Binding-site contacts:
Ligand atom N20 contacts residue ARG174 of chain 1.D at 3.9 Å.
Ligand atom C21 contacts residue PHE83 of chain 1.D at 4.2 Å (hydrophobic).
Ligand atom N16 contacts residue ARG174 of chain 1.D at 3.8 Å.
Ligand atom N20 contacts residue PHE83 of chain 1.D at 4.1 Å.
Ligand atom C11 contacts residue PHE114 of chain 1.D at 4.0 Å (hydrophobic).
Ligand atom O05 contacts residue ASP62 of chain 1.D at 3.8 Å.
Ligand atom C03 contacts residue TYR65 of chain 1.D at 3.2 Å (hydrophobic).
Ligand atom N20 contacts residue GOL1 of chain 1.BA at 3.6 Å.
Ligand atom N23 contacts residue ARG176 of chain 1.D at 4.4 Å.
Ligand atom N23 contacts residue GOL1 of chain 1.BA at 4.4 Å.
Ligand atom O05 contacts residue ILE137 of chain 1.D at 4.3 Å.
Ligand atom C18 contacts residue ARG174 of chain 1.D at 3.5 Å.
Ligand atom C17 contacts residue PHE114 of chain 1.D at 4.3 Å (hydrophobic).
Ligand atom O22 contacts residue GOL1 of chain 1.BA at 3.3 Å.
Ligand atom C19 contacts residue ARG174 of chain 1.D at 3.7 Å.
Ligand atom N14 contacts residue PHE114 of chain 1.D at 4.1 Å.
Ligand atom O05 contacts residue ASP84 of chain 1.D at 4.1 Å.
Ligand atom C11 contacts residue TYR65 of chain 1.D at 4.2 Å (hydrophobic).
Ligand atom C19 contacts residue GOL1 of chain 1.BA at 4.4 Å.
Ligand atom O05 contacts residue PHE83 of chain 1.D at 4.3 Å.
Ligand atom O10 contacts residue TYR65 of chain 1.D at 3.0 Å (h-bond).
Ligand atom C04 contacts residue TYR65 of chain 1.D at 3.3 Å (hydrophobic).
Ligand atom C17 contacts residue ARG174 of chain 1.D at 3.6 Å.
Ligand atom N13 contacts residue ARG174 of chain 1.D at 3.6 Å (salt-bridge).
Ligand atom C21 contacts residue ARG174 of chain 1.D at 4.0 Å.
Ligand atom O10 contacts residue PHE114 of chain 1.D at 4.4 Å.
Ligand atom C21 contacts residue GOL1 of chain 1.BA at 3.9 Å.
Ligand atom C12 contacts residue ARG174 of chain 1.D at 4.0 Å.
Ligand atom O22 contacts residue PHE83 of chain 1.D at 3.7 Å.
Ligand atom O10 contacts residue PHE83 of chain 1.D at 4.1 Å.
Ligand atom N15 contacts residue ARG174 of chain 1.D at 3.9 Å.
Ligand atom N14 contacts residue ARG174 of chain 1.D at 3.7 Å.
Ligand atom N23 contacts residue ARG174 of chain 1.D at 4.4 Å.
Ligand atom O01 contacts residue ASP62 of chain 1.D at 3.8 Å.
Ligand atom N15 contacts residue PHE114 of chain 1.D at 4.3 Å.
Ligand atom O05 contacts residue TYR65 of chain 1.D at 3.1 Å (h-bond).
Ligand atom C03 contacts residue ASP62 of chain 1.D at 4.2 Å.

Sequence of chain 1.D:
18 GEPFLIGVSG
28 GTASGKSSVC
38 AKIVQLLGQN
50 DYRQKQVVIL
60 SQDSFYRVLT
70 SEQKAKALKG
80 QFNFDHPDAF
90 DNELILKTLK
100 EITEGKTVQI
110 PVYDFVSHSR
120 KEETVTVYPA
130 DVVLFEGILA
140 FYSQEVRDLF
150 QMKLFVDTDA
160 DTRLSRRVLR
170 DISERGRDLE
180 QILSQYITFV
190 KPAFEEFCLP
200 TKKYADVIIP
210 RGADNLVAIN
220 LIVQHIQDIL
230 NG

The protein below binds the small molecule below.
Small molecule (SMILES): N=[N+]=N[C@@H]1[C@H](O)[C@@H](CO)O[C@H]1n1ccc(N)nc1=O